Sequence of chain 4.A:
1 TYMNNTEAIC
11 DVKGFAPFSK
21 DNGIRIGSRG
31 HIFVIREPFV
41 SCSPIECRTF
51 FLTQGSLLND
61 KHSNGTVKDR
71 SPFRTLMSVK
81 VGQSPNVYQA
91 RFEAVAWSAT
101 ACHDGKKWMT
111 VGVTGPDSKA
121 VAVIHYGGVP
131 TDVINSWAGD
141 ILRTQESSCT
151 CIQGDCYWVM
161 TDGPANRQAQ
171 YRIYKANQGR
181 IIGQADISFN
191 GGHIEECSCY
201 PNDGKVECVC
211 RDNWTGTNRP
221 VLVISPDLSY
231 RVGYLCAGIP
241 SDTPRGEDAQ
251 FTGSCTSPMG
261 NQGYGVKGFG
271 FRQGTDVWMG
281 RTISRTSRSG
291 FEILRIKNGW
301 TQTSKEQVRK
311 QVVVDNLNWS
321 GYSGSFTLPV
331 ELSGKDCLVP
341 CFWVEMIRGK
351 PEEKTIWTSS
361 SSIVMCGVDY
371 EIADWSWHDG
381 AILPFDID

The small molecule below binds the protein below.
Small molecule (SMILES): CCC(CC)O[C@@H]1CC(C(=O)O)=C[C@H](n2cc(CCCO)nn2)[C@H]1NC(C)=O

Binding-site contacts:
Ligand atom OAF contacts residue ARG36 of chain 4.A at 3.2 Å.
Ligand atom CAV contacts residue TYR322 of chain 4.A at 3.1 Å (hydrophobic).
Ligand atom OAG contacts residue ARG288 of chain 4.A at 3.3 Å (salt-bridge).
Ligand atom CAB contacts residue ARG143 of chain 4.A at 3.4 Å.
Ligand atom CAM contacts residue LYS68 of chain 4.A at 3.6 Å.
Ligand atom OAE contacts residue TYR322 of chain 4.A at 3.5 Å (h-bond).
Ligand atom CAW contacts residue GLU37 of chain 4.A at 3.3 Å.
Ligand atom NBB contacts residue ASP69 of chain 4.A at 3.7 Å.
Ligand atom CAO contacts residue TYR322 of chain 4.A at 3.6 Å (hydrophobic).
Ligand atom CAW contacts residue ASP69 of chain 4.A at 3.1 Å.
Ligand atom OAD contacts residue ARG70 of chain 4.A at 2.9 Å (salt-bridge).
Ligand atom NAQ contacts residue TRP97 of chain 4.A at 3.3 Å (h-bond).
Ligand atom CAJ contacts residue ARG36 of chain 4.A at 3.5 Å.
Ligand atom NAP contacts residue TRP97 of chain 4.A at 3.4 Å (h-bond).
Ligand atom OAE contacts residue ARG211 of chain 4.A at 3.7 Å.
Ligand atom CAJ contacts residue LYS68 of chain 4.A at 3.1 Å.
Ligand atom CAB contacts residue GLU195 of chain 4.A at 3.1 Å.
Ligand atom CAU contacts residue TYR322 of chain 4.A at 3.2 Å (hydrophobic).
Ligand atom CAN contacts residue ARG74 of chain 4.A at 3.2 Å.
Ligand atom OAF contacts residue VAL67 of chain 4.A at 3.6 Å.
Ligand atom OAD contacts residue ASP69 of chain 4.A at 3.4 Å.
Ligand atom CAI contacts residue ASP69 of chain 4.A at 2.9 Å.
Ligand atom OAE contacts residue ARG288 of chain 4.A at 3.1 Å (salt-bridge).
Ligand atom OAF contacts residue THR358 of chain 4.A at 3.5 Å.
Ligand atom CAW contacts residue ARG74 of chain 4.A at 3.5 Å.
Ligand atom CAH contacts residue TYR322 of chain 4.A at 3.1 Å (hydrophobic).
Ligand atom NAP contacts residue ARG74 of chain 4.A at 3.1 Å (salt-bridge).
Ligand atom NBB contacts residue GLU37 of chain 4.A at 3.3 Å (salt-bridge).
Ligand atom CAM contacts residue ASP69 of chain 4.A at 3.3 Å.
Ligand atom CAN contacts residue ASP69 of chain 4.A at 3.4 Å.
Ligand atom CAJ contacts residue THR66 of chain 4.A at 3.1 Å.
Ligand atom CAH contacts residue GLU37 of chain 4.A at 3.4 Å.
Ligand atom CAN contacts residue LYS68 of chain 4.A at 3.4 Å.
Ligand atom CAL contacts residue GLU195 of chain 4.A at 3.0 Å.
Ligand atom OAG contacts residue ARG36 of chain 4.A at 2.9 Å (salt-bridge).
Ligand atom OAF contacts residue THR66 of chain 4.A at 2.8 Å (h-bond).
Ligand atom NAP contacts residue ASP69 of chain 4.A at 3.0 Å (salt-bridge).
Ligand atom CAM contacts residue ARG36 of chain 4.A at 3.6 Å.
Ligand atom CAI contacts residue GLU37 of chain 4.A at 2.9 Å.
Ligand atom CAY contacts residue GLU37 of chain 4.A at 3.7 Å.